Sequence of chain 1.D:
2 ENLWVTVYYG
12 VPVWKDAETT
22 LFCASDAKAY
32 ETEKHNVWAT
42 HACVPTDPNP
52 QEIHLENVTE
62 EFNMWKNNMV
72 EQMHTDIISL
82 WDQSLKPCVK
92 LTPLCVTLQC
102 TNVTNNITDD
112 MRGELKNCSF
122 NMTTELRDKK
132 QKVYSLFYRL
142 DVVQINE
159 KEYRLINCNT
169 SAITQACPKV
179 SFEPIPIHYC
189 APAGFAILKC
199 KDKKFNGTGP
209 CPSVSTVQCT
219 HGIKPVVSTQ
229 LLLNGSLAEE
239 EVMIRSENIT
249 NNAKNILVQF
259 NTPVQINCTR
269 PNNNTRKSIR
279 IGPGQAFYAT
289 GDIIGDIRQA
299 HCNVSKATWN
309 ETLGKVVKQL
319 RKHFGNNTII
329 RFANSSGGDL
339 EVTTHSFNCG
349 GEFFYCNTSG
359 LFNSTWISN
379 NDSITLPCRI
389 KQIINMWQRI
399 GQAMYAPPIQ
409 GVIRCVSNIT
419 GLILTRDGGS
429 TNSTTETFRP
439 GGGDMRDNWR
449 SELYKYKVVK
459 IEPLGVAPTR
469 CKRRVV

A protein and the small-molecule ligand that binds it are described below.
Small molecule (SMILES): CC(=O)N[C@@H]1[C@@H](O)[C@H](O)[C@@H](CO)O[C@H]1O

Binding-site contacts:
Ligand atom C2 contacts residue ASN204 of chain 1.D at 2.4 Å.
Ligand atom N2 contacts residue ASN204 of chain 1.D at 2.8 Å (h-bond).
Ligand atom C3 contacts residue ASN204 of chain 1.D at 3.8 Å.
Ligand atom C4 contacts residue ASN204 of chain 1.D at 4.2 Å.
Ligand atom C1 contacts residue ASN204 of chain 1.D at 1.4 Å.
Ligand atom O5 contacts residue ASN204 of chain 1.D at 2.4 Å (h-bond).
Ligand atom C7 contacts residue ASN204 of chain 1.D at 3.7 Å.
Ligand atom O7 contacts residue ASN204 of chain 1.D at 4.2 Å.
Ligand atom C8 contacts residue LYS202 of chain 1.D at 4.2 Å.
Ligand atom C5 contacts residue ASN204 of chain 1.D at 3.7 Å.